Binding-site contacts:
Ligand atom OH contacts residue HIS49 of chain 1.C at 3.8 Å.
Ligand atom CA contacts residue GLN48 of chain 1.C at 3.6 Å.
Ligand atom CE3 contacts residue VAL69 of chain 1.C at 3.9 Å (hydrophobic).
Ligand atom CD2 contacts residue VAL69 of chain 1.C at 3.6 Å (hydrophobic).
Ligand atom CE1 contacts residue ILE37 of chain 1.C at 3.7 Å (hydrophobic).
Ligand atom CE2 contacts residue GLY34 of chain 1.C at 3.5 Å.
Ligand atom CA contacts residue GLN48 of chain 1.C at 3.4 Å.
Ligand atom CD1 contacts residue TYR43 of chain 1.C at 3.7 Å (hydrophobic).
Ligand atom CH2 contacts residue ILE37 of chain 1.C at 3.9 Å (hydrophobic).
Ligand atom CD1 contacts residue GLN48 of chain 1.C at 3.4 Å.
Ligand atom CG contacts residue HIS49 of chain 1.C at 3.8 Å.
Ligand atom CD2 contacts residue PRO72 of chain 1.C at 3.5 Å (hydrophobic).
Ligand atom CB contacts residue TYR43 of chain 1.C at 3.6 Å (hydrophobic).
Ligand atom NE1 contacts residue MET30 of chain 1.C at 3.0 Å (h-bond).
Ligand atom CZ3 contacts residue ILE37 of chain 1.C at 3.8 Å (hydrophobic).
Ligand atom CG contacts residue TYR43 of chain 1.C at 3.7 Å (hydrophobic).
Ligand atom CE2 contacts residue ILE37 of chain 1.C at 3.9 Å (hydrophobic).
Ligand atom CD1 contacts residue VAL69 of chain 1.C at 3.8 Å (hydrophobic).
Ligand atom CD1 contacts residue HIS49 of chain 1.C at 3.8 Å.
Ligand atom CE1 contacts residue HIS49 of chain 1.C at 3.9 Å.
Ligand atom CD2 contacts residue GLY34 of chain 1.C at 3.8 Å.
Ligand atom C contacts residue GLN48 of chain 1.C at 3.6 Å.
Ligand atom CE2 contacts residue HIS49 of chain 1.C at 3.6 Å.
Ligand atom CD2 contacts residue GLN48 of chain 1.C at 3.8 Å.
Ligand atom C contacts residue VAL69 of chain 1.C at 3.7 Å (hydrophobic).
Ligand atom O contacts residue VAL69 of chain 1.C at 3.3 Å.
Ligand atom CD1 contacts residue MET30 of chain 1.C at 3.9 Å (hydrophobic).
Ligand atom CZ contacts residue ILE37 of chain 1.C at 3.5 Å (hydrophobic).
Ligand atom CD2 contacts residue PTR76 of chain 1.C at 3.6 Å.
Ligand atom CB contacts residue GLN48 of chain 1.C at 3.6 Å.
Ligand atom NE1 contacts residue GLY34 of chain 1.C at 3.5 Å.
Ligand atom CB contacts residue GLN48 of chain 1.C at 3.7 Å.
Ligand atom N contacts residue GLN48 of chain 1.C at 2.9 Å (h-bond).
Ligand atom CH2 contacts residue LEU75 of chain 1.C at 3.8 Å (hydrophobic).
Ligand atom CZ contacts residue HIS49 of chain 1.C at 3.9 Å.
Ligand atom CD2 contacts residue HIS49 of chain 1.C at 3.6 Å.
Ligand atom CE2 contacts residue MET30 of chain 1.C at 3.4 Å (hydrophobic).
Ligand atom CZ2 contacts residue GLY34 of chain 1.C at 3.4 Å.
Ligand atom CZ2 contacts residue MET30 of chain 1.C at 3.3 Å (hydrophobic).
Ligand atom CE2 contacts residue GLY34 of chain 1.C at 3.4 Å.

This protein binds this small molecule.
Small molecule (SMILES): CC(C)C[C@@H](C=O)NC(=O)[C@H](CC(C)C)NC(=O)[C@H](CC(N)=O)NC(=O)[C@H](CC1=CN=C2C=CC=C[C@@H]12)NC(=O)[C@H](Cc1ccc(O)cc1)NC(=O)[C@H](CCC(=O)O)NC(=O)[C@H](C)NC(=O)[C@H](Cc1ccccc1)NC(=O)[C@H](CO)NC(=O)[C@@H](N)[C@@H](C)O

Sequence of chain 1.C:
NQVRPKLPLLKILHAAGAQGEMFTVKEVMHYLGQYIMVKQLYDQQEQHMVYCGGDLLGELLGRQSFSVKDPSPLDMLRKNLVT